Binding-site contacts:
Ligand atom O2 contacts residue GLU492 of chain 1.C at 4.0 Å.
Ligand atom C1 contacts residue GLU492 of chain 1.C at 3.6 Å.
Ligand atom C3 contacts residue GLU492 of chain 1.C at 3.8 Å.
Ligand atom C2 contacts residue ARG488 of chain 1.C at 4.0 Å.
Ligand atom O3 contacts residue ARG488 of chain 1.C at 3.7 Å.
Ligand atom O3 contacts residue GLU492 of chain 1.C at 3.8 Å.
Ligand atom O4 contacts residue LYS462 of chain 1.C at 2.7 Å (salt-bridge).
Ligand atom O1 contacts residue GLU492 of chain 1.C at 4.2 Å.
Ligand atom C3 contacts residue LYS462 of chain 1.C at 3.9 Å.
Ligand atom O3 contacts residue ILE480 of chain 1.C at 4.5 Å.
Ligand atom O3 contacts residue VAL458 of chain 1.C at 3.8 Å.
Ligand atom O2 contacts residue ARG488 of chain 1.C at 3.1 Å (salt-bridge).
Ligand atom C4 contacts residue LYS462 of chain 1.C at 3.5 Å.
Ligand atom C2 contacts residue GLU492 of chain 1.C at 3.7 Å.
Ligand atom O2 contacts residue GLU492 of chain 1.C at 2.6 Å (salt-bridge).
Ligand atom O3 contacts residue LYS462 of chain 1.C at 3.2 Å (salt-bridge).
Ligand atom O4 contacts residue GLU455 of chain 1.C at 3.3 Å.
Ligand atom C1 contacts residue GLU492 of chain 1.C at 4.4 Å.
Ligand atom O3 contacts residue GLU455 of chain 1.C at 4.4 Å.

A small-molecule ligand and the protein it binds are described below.
Small molecule (SMILES): OC[C@H]1O[C@@](CO)(O[C@H]2O[C@H](CO)[C@@H](O)[C@H](O)[C@H]2O)[C@@H](O)[C@@H]1O

Sequence of chain 1.C:
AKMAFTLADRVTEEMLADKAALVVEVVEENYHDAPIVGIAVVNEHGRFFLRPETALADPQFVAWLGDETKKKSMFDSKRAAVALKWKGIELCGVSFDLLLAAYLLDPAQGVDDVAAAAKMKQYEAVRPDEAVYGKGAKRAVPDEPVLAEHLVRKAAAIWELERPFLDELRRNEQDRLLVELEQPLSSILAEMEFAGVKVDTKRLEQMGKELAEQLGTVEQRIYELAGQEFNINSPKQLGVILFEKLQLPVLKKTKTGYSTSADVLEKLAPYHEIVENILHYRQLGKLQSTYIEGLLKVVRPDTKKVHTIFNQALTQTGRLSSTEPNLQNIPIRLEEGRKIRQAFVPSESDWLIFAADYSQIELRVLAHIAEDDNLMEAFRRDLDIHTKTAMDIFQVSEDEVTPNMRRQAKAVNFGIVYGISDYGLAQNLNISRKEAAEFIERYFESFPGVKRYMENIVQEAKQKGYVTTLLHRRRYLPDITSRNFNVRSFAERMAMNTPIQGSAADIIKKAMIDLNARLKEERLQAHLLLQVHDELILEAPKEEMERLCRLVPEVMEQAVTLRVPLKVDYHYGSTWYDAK